Binding-site contacts:
Ligand atom C6 contacts residue PRO59 of chain 1.E at 3.7 Å (hydrophobic).
Ligand atom C2 contacts residue ILE191 of chain 1.E at 3.8 Å (hydrophobic).
Ligand atom C5 contacts residue ASN62 of chain 1.E at 3.6 Å.
Ligand atom N2 contacts residue ASN62 of chain 1.E at 2.9 Å (h-bond).
Ligand atom C3 contacts residue ASN62 of chain 1.E at 3.7 Å.
Ligand atom C4 contacts residue ASN62 of chain 1.E at 4.1 Å.
Ligand atom C1 contacts residue PRO60 of chain 1.E at 4.2 Å (hydrophobic).
Ligand atom O4 contacts residue PRO59 of chain 1.E at 4.4 Å.
Ligand atom C5 contacts residue PRO60 of chain 1.E at 3.8 Å (hydrophobic).
Ligand atom N2 contacts residue ILE191 of chain 1.E at 4.0 Å.
Ligand atom O5 contacts residue PRO60 of chain 1.E at 3.2 Å (h-bond).
Ligand atom O7 contacts residue ASN62 of chain 1.E at 3.9 Å.
Ligand atom C7 contacts residue ASN62 of chain 1.E at 3.6 Å.
Ligand atom O6 contacts residue PRO59 of chain 1.E at 4.5 Å.
Ligand atom C8 contacts residue GLU193 of chain 1.E at 4.1 Å.
Ligand atom C2 contacts residue ASN62 of chain 1.E at 2.3 Å.
Ligand atom O3 contacts residue ILE191 of chain 1.E at 4.3 Å.
Ligand atom C1 contacts residue ASN62 of chain 1.E at 1.4 Å.
Ligand atom O6 contacts residue ASN62 of chain 1.E at 4.3 Å.
Ligand atom O6 contacts residue PRO60 of chain 1.E at 3.7 Å.
Ligand atom C4 contacts residue PRO60 of chain 1.E at 4.3 Å (hydrophobic).
Ligand atom C6 contacts residue PRO60 of chain 1.E at 3.5 Å (hydrophobic).
Ligand atom O5 contacts residue ASN62 of chain 1.E at 2.3 Å (h-bond).

A protein and the small-molecule ligand that binds it are described below.
Small molecule (SMILES): CC(=O)N[C@H]1[C@H](O[C@H]2[C@H](O)[C@@H](NC(C)=O)CO[C@@H]2CO)O[C@H](CO)[C@@H](O)[C@@H]1O

Sequence of chain 1.E:
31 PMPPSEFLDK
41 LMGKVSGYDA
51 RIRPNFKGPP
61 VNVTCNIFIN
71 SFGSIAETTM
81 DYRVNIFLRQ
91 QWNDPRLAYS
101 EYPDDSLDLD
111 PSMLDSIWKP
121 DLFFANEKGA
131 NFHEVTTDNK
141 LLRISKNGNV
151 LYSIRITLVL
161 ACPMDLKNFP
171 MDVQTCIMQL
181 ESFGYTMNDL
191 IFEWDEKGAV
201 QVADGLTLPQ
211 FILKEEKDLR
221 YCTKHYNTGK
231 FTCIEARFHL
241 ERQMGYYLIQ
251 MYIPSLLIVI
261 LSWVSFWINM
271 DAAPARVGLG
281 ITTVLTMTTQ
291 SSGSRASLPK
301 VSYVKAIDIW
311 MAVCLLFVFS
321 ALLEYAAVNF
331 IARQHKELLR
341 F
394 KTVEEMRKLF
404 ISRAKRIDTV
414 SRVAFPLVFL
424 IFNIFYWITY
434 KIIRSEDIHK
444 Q